The protein below binds the small molecule below.
Small molecule (SMILES): CC(=O)N[C@@H]1[C@@H](O)[C@H](O)[C@@H](CO)O[C@H]1O

Binding-site contacts:
Ligand atom C8 contacts residue ASN30 of chain 2.A at 3.1 Å.
Ligand atom C5 contacts residue ASN14 of chain 2.A at 3.6 Å.
Ligand atom C4 contacts residue ASN14 of chain 2.A at 4.2 Å.
Ligand atom C3 contacts residue ASN14 of chain 2.A at 3.9 Å.
Ligand atom C7 contacts residue ASN14 of chain 2.A at 3.4 Å.
Ligand atom C1 contacts residue ASN14 of chain 2.A at 1.4 Å.
Ligand atom O5 contacts residue ASN14 of chain 2.A at 2.2 Å (h-bond).
Ligand atom O7 contacts residue ASN14 of chain 2.A at 2.9 Å (h-bond).
Ligand atom C2 contacts residue ASN14 of chain 2.A at 2.6 Å.
Ligand atom N2 contacts residue ASN14 of chain 2.A at 3.3 Å (h-bond).
Ligand atom C8 contacts residue THR16 of chain 2.A at 4.3 Å.

Sequence of chain 2.A:
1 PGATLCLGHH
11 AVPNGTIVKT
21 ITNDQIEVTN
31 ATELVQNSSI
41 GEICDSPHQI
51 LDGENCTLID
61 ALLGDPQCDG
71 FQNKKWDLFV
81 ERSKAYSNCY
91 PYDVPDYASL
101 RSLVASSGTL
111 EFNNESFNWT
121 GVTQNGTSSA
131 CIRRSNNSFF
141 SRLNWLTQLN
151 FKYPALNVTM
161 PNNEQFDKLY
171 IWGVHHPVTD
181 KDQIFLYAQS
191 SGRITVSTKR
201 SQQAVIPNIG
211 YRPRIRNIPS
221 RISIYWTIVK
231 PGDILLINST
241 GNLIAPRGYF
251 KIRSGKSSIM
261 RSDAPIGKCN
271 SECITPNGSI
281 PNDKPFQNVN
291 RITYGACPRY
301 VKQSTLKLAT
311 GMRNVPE